Binding-site contacts:
Ligand atom CI6 contacts residue LYS168 of chain 1.A at 2.9 Å.
Ligand atom CI1 contacts residue ASP343 of chain 1.A at 4.4 Å.
Ligand atom CI6 contacts residue ILE346 of chain 1.A at 3.2 Å (hydrophobic).
Ligand atom CI1 contacts residue LYS168 of chain 1.A at 1.3 Å.
Ligand atom CI4 contacts residue VAL349 of chain 1.A at 4.5 Å (hydrophobic).
Ligand atom CI5 contacts residue LYS168 of chain 1.A at 4.3 Å.
Ligand atom CI5 contacts residue VAL349 of chain 1.A at 2.9 Å (hydrophobic).
Ligand atom CI5 contacts residue ILE346 of chain 1.A at 3.2 Å (hydrophobic).
Ligand atom NI2 contacts residue VAL349 of chain 1.A at 3.5 Å.
Ligand atom NI1 contacts residue ASP343 of chain 1.A at 4.0 Å.
Ligand atom CI2 contacts residue ILE346 of chain 1.A at 4.4 Å (hydrophobic).
Ligand atom NI1 contacts residue LYS168 of chain 1.A at 2.3 Å (salt-bridge).
Ligand atom CI2 contacts residue LYS168 of chain 1.A at 2.5 Å.
Ligand atom NI2 contacts residue ILE346 of chain 1.A at 3.7 Å.
Ligand atom CI6 contacts residue VAL349 of chain 1.A at 3.5 Å (hydrophobic).
Ligand atom CI3 contacts residue LYS168 of chain 1.A at 3.8 Å.

Sequence of chain 1.A:
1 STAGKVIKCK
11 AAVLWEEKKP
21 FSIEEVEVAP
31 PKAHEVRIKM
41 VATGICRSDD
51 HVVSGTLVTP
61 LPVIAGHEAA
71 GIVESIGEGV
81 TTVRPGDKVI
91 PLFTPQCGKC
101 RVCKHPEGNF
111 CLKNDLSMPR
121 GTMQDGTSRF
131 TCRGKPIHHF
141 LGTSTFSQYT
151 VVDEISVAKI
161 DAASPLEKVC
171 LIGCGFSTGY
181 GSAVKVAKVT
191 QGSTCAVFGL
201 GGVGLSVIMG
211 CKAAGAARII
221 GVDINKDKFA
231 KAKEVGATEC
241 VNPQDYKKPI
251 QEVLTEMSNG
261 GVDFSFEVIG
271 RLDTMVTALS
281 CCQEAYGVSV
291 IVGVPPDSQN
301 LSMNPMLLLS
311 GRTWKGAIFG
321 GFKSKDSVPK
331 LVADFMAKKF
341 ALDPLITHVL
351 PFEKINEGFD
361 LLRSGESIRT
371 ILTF

This protein binds this small molecule.
Small molecule (SMILES): N=C(N)c1ccncc1